Binding-site contacts:
Ligand atom O5 contacts residue ARG69 of chain 2.A at 3.6 Å (salt-bridge).
Ligand atom O4 contacts residue TYR74 of chain 2.A at 3.7 Å.
Ligand atom C5 contacts residue TYR74 of chain 2.A at 4.4 Å (hydrophobic).
Ligand atom C5 contacts residue ARG69 of chain 2.A at 4.2 Å.
Ligand atom O4 contacts residue LYS66 of chain 2.A at 3.2 Å.
Ligand atom C4 contacts residue LYS66 of chain 2.A at 4.5 Å.
Ligand atom C4 contacts residue ARG69 of chain 2.A at 4.4 Å.
Ligand atom C5 contacts residue GLU150 of chain 2.A at 3.9 Å.
Ligand atom C2 contacts residue ARG69 of chain 2.A at 4.1 Å.
Ligand atom C3 contacts residue LYS66 of chain 2.A at 4.2 Å.
Ligand atom C3 contacts residue ARG69 of chain 2.A at 3.7 Å.
Ligand atom C3 contacts residue TYR74 of chain 2.A at 3.6 Å (hydrophobic).
Ligand atom C4 contacts residue GLU150 of chain 2.A at 3.9 Å.
Ligand atom O3 contacts residue TYR74 of chain 2.A at 3.9 Å.
Ligand atom O6 contacts residue GLU150 of chain 2.A at 3.8 Å.
Ligand atom O4 contacts residue GLU150 of chain 2.A at 2.8 Å (salt-bridge).
Ligand atom O2 contacts residue ARG69 of chain 2.A at 3.3 Å.
Ligand atom C1 contacts residue ARG69 of chain 2.A at 4.1 Å.
Ligand atom O3 contacts residue LYS66 of chain 2.A at 3.9 Å.
Ligand atom C6 contacts residue GLU150 of chain 2.A at 4.4 Å.
Ligand atom C4 contacts residue TYR74 of chain 2.A at 4.1 Å (hydrophobic).
Ligand atom O1 contacts residue ARG69 of chain 2.A at 4.1 Å.

Sequence of chain 2.A:
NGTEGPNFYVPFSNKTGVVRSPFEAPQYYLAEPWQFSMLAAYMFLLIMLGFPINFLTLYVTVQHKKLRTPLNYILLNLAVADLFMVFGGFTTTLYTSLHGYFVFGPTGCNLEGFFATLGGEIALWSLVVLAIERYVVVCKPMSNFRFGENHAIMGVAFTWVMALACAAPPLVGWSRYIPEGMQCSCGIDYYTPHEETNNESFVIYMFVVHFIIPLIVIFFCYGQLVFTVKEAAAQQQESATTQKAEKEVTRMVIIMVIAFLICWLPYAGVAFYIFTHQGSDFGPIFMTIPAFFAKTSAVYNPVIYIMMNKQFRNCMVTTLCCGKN

A protein and the small-molecule ligand that binds it are described below.
Small molecule (SMILES): OC[C@H]1O[C@H](O[C@H]2O[C@H](CO)[C@@H](O)[C@H](O)[C@H]2O)[C@H](O)[C@@H](O)[C@@H]1O